A protein and the small-molecule ligand that binds it are described below.
Small molecule (SMILES): CN(C)CCCN(C)c1nc(N(C)CCC#N)c2sc(C(C)(C)C)cc2n1

Sequence of chain 1.A:
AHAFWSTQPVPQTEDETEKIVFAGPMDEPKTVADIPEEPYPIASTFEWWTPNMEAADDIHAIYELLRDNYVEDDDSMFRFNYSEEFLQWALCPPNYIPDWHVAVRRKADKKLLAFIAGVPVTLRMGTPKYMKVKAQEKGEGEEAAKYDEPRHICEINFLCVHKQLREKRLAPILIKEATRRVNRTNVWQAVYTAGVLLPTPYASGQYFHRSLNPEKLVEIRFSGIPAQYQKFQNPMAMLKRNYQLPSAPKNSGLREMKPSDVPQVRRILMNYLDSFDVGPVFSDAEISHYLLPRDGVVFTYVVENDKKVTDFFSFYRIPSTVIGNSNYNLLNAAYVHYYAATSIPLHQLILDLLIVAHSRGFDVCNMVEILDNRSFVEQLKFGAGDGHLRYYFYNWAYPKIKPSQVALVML

Binding-site contacts:
Ligand atom C14 contacts residue TYR345 of chain 1.A at 3.3 Å (hydrophobic).
Ligand atom N2 contacts residue PHE90 of chain 1.A at 3.8 Å.
Ligand atom C8 contacts residue HWW1 of chain 1.D at 3.4 Å.
Ligand atom C18 contacts residue HWW1 of chain 1.D at 3.9 Å.
Ligand atom C1 contacts residue MET420 of chain 1.A at 3.4 Å (hydrophobic).
Ligand atom C5 contacts residue TYR92 of chain 1.A at 3.8 Å (hydrophobic).
Ligand atom C5 contacts residue TYR345 of chain 1.A at 3.2 Å (hydrophobic).
Ligand atom N4 contacts residue ALA204 of chain 1.A at 3.8 Å.
Ligand atom N5 contacts residue TYR217 of chain 1.A at 3.7 Å.
Ligand atom N5 contacts residue PHE90 of chain 1.A at 3.3 Å.
Ligand atom C contacts residue ASN167 of chain 1.A at 3.2 Å.
Ligand atom N5 contacts residue TYR345 of chain 1.A at 2.7 Å (h-bond).
Ligand atom C4 contacts residue PHE90 of chain 1.A at 3.5 Å (hydrophobic).
Ligand atom N2 contacts residue TYR217 of chain 1.A at 3.3 Å (h-bond).
Ligand atom C12 contacts residue TYR217 of chain 1.A at 3.6 Å (hydrophobic).
Ligand atom C4 contacts residue TYR92 of chain 1.A at 3.7 Å (hydrophobic).
Ligand atom C contacts residue THR203 of chain 1.A at 3.6 Å.
Ligand atom C1 contacts residue LEU421 of chain 1.A at 3.1 Å (hydrophobic).
Ligand atom C15 contacts residue TYR345 of chain 1.A at 3.4 Å (hydrophobic).
Ligand atom C8 contacts residue TYR217 of chain 1.A at 3.7 Å (hydrophobic).
Ligand atom N4 contacts residue GLY205 of chain 1.A at 3.4 Å (h-bond).
Ligand atom S contacts residue TYR217 of chain 1.A at 3.7 Å.
Ligand atom C11 contacts residue GLY205 of chain 1.A at 3.4 Å.
Ligand atom C8 contacts residue HIS398 of chain 1.A at 3.6 Å.
Ligand atom C9 contacts residue GLY205 of chain 1.A at 3.8 Å.
Ligand atom C5 contacts residue PHE90 of chain 1.A at 3.4 Å (hydrophobic).
Ligand atom C6 contacts residue PHE90 of chain 1.A at 3.2 Å (hydrophobic).
Ligand atom N3 contacts residue TYR217 of chain 1.A at 3.5 Å.
Ligand atom C19 contacts residue ASN376 of chain 1.A at 3.7 Å.
Ligand atom C7 contacts residue TYR217 of chain 1.A at 3.4 Å (hydrophobic).
Ligand atom C contacts residue LEU421 of chain 1.A at 3.7 Å (hydrophobic).
Ligand atom N1 contacts residue PHE90 of chain 1.A at 3.2 Å.
Ligand atom C6 contacts residue TYR345 of chain 1.A at 3.7 Å (hydrophobic).
Ligand atom C6 contacts residue TYR217 of chain 1.A at 3.5 Å (hydrophobic).
Ligand atom C5 contacts residue ILE328 of chain 1.A at 3.6 Å (hydrophobic).
Ligand atom N contacts residue LEU421 of chain 1.A at 3.1 Å (h-bond).
Ligand atom C3 contacts residue TYR92 of chain 1.A at 3.8 Å (hydrophobic).
Ligand atom C15 contacts residue TYR217 of chain 1.A at 3.6 Å (hydrophobic).
Ligand atom C1 contacts residue THR203 of chain 1.A at 3.3 Å.
Ligand atom C3 contacts residue TYR217 of chain 1.A at 3.7 Å (hydrophobic).